This protein binds this small molecule.
Small molecule (SMILES): CC(=O)N[C@H]1[C@H](O[C@H]2[C@H](O)[C@@H](NC(C)=O)CO[C@@H]2CO)O[C@H](CO)[C@@H](O)[C@@H]1O

Binding-site contacts:
Ligand atom C8 contacts residue SER42 of chain 1.B at 4.3 Å.
Ligand atom O5 contacts residue THR92 of chain 1.B at 4.0 Å.
Ligand atom O7 contacts residue ASN43 of chain 1.B at 3.4 Å (h-bond).
Ligand atom C6 contacts residue THR92 of chain 1.B at 4.2 Å.
Ligand atom C4 contacts residue ASN43 of chain 1.B at 4.2 Å.
Ligand atom O5 contacts residue ASN43 of chain 1.B at 2.3 Å (h-bond).
Ligand atom C5 contacts residue THR92 of chain 1.B at 4.3 Å.
Ligand atom C7 contacts residue ASN43 of chain 1.B at 3.4 Å.
Ligand atom N2 contacts residue ASN43 of chain 1.B at 2.9 Å (h-bond).
Ligand atom C2 contacts residue ASN43 of chain 1.B at 2.5 Å.
Ligand atom C1 contacts residue ASN43 of chain 1.B at 1.4 Å.
Ligand atom C5 contacts residue ASN43 of chain 1.B at 3.6 Å.
Ligand atom C1 contacts residue THR92 of chain 1.B at 4.5 Å.
Ligand atom C3 contacts residue ASN43 of chain 1.B at 3.8 Å.

Sequence of chain 1.B:
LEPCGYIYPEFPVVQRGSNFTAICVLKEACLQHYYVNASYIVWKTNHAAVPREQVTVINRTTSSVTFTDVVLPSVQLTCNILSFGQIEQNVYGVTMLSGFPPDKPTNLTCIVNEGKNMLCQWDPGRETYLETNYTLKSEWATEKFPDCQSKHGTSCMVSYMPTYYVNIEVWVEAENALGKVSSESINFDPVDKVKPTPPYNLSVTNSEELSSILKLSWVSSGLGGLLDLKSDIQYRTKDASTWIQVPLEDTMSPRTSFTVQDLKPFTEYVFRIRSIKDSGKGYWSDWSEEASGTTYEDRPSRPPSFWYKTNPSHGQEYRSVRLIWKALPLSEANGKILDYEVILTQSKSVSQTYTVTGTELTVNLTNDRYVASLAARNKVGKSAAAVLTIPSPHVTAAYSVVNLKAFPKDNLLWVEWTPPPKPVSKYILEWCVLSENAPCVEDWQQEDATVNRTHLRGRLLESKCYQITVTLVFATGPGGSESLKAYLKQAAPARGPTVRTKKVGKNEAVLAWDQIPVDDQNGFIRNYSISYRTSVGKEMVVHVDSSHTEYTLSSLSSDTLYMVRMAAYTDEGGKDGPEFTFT